Sequence of chain 2.A:
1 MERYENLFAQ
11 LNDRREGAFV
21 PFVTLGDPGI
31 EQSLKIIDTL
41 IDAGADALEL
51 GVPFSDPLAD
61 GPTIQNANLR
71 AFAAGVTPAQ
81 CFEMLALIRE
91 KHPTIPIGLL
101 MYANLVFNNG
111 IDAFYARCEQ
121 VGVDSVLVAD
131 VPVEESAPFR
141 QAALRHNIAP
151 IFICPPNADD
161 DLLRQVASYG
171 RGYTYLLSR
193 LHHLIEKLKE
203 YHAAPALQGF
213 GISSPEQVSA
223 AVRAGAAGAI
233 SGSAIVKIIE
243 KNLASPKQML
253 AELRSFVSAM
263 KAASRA

The small molecule below binds the protein below.
Small molecule (SMILES): O=P(O)(O)OC[C@@H](O)[C@@H](O)c1c[nH]c2ccccc12

Binding-site contacts:
Ligand atom NE1 contacts residue LEU100 of chain 2.A at 3.5 Å.
Ligand atom CH2 contacts residue ALA129 of chain 2.A at 3.5 Å (hydrophobic).
Ligand atom C3 contacts residue PHE22 of chain 2.A at 3.9 Å (hydrophobic).
Ligand atom P contacts residue GLY234 of chain 2.A at 3.8 Å.
Ligand atom CD1 contacts residue PHE22 of chain 2.A at 3.8 Å (hydrophobic).
Ligand atom CH2 contacts residue ALA59 of chain 2.A at 3.9 Å (hydrophobic).
Ligand atom C3 contacts residue TYR175 of chain 2.A at 3.7 Å (hydrophobic).
Ligand atom P contacts residue SER235 of chain 2.A at 3.5 Å.
Ligand atom O3 contacts residue TYR175 of chain 2.A at 2.9 Å (h-bond).
Ligand atom P contacts residue PHE212 of chain 2.A at 4.2 Å.
Ligand atom O2 contacts residue ILE64 of chain 2.A at 4.0 Å.
Ligand atom CZ2 contacts residue LEU100 of chain 2.A at 3.7 Å (hydrophobic).
Ligand atom OP3 contacts residue GLY213 of chain 2.A at 2.7 Å (h-bond).
Ligand atom CZ2 contacts residue ALA59 of chain 2.A at 3.9 Å (hydrophobic).
Ligand atom OP3 contacts residue PHE212 of chain 2.A at 3.6 Å.
Ligand atom OP4 contacts residue TYR175 of chain 2.A at 3.9 Å.
Ligand atom OP2 contacts residue SER235 of chain 2.A at 3.2 Å (h-bond).
Ligand atom O3 contacts residue PHE22 of chain 2.A at 4.1 Å.
Ligand atom OP2 contacts residue GLY234 of chain 2.A at 2.7 Å (h-bond).
Ligand atom CZ3 contacts residue ILE153 of chain 2.A at 3.7 Å (hydrophobic).
Ligand atom CE2 contacts residue ASP60 of chain 2.A at 3.6 Å.
Ligand atom NE1 contacts residue ASP60 of chain 2.A at 3.0 Å (salt-bridge).
Ligand atom CE2 contacts residue LEU100 of chain 2.A at 3.6 Å (hydrophobic).
Ligand atom O3 contacts residue ILE232 of chain 2.A at 4.1 Å.
Ligand atom P contacts residue GLY213 of chain 2.A at 3.8 Å.
Ligand atom C1 contacts residue GLY234 of chain 2.A at 3.9 Å.
Ligand atom OP1 contacts residue GLY234 of chain 2.A at 3.5 Å.
Ligand atom CZ2 contacts residue ASP60 of chain 2.A at 3.6 Å.
Ligand atom C2 contacts residue TYR175 of chain 2.A at 3.4 Å (hydrophobic).
Ligand atom CZ2 contacts residue TYR102 of chain 2.A at 3.7 Å (hydrophobic).
Ligand atom OP3 contacts residue SER235 of chain 2.A at 4.0 Å.
Ligand atom OP2 contacts residue GLY213 of chain 2.A at 3.9 Å.
Ligand atom C1 contacts residue TYR175 of chain 2.A at 3.4 Å (hydrophobic).
Ligand atom CD1 contacts residue LEU100 of chain 2.A at 4.0 Å (hydrophobic).
Ligand atom CZ2 contacts residue ALA129 of chain 2.A at 3.7 Å (hydrophobic).
Ligand atom CE3 contacts residue TYR175 of chain 2.A at 3.6 Å (hydrophobic).
Ligand atom CD2 contacts residue LEU100 of chain 2.A at 4.0 Å (hydrophobic).
Ligand atom OP1 contacts residue SER235 of chain 2.A at 2.6 Å (h-bond).
Ligand atom OP2 contacts residue SER233 of chain 2.A at 3.7 Å.
Ligand atom OP4 contacts residue PHE212 of chain 2.A at 3.6 Å.